Binding-site contacts:
Ligand atom C2 contacts residue ASN12 of chain 30.L at 3.2 Å.
Ligand atom O7 contacts residue ASN12 of chain 30.L at 3.7 Å.
Ligand atom O5 contacts residue ASN12 of chain 30.L at 2.6 Å (h-bond).
Ligand atom C7 contacts residue ASN12 of chain 30.L at 3.9 Å.
Ligand atom C1 contacts residue ASN12 of chain 30.L at 2.1 Å.
Ligand atom N2 contacts residue ASN12 of chain 30.L at 3.8 Å.
Ligand atom C5 contacts residue ASN12 of chain 30.L at 4.0 Å.

Sequence of chain 30.L:
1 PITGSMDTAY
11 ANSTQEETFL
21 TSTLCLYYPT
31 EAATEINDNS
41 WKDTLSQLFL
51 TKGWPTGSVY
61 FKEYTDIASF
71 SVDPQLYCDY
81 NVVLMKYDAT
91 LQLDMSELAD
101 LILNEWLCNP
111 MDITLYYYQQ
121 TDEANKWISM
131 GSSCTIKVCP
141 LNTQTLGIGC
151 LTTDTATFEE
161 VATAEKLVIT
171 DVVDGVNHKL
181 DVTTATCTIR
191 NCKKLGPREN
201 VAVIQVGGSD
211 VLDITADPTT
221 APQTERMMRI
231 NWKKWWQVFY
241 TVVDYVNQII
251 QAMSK

The small molecule below binds the protein below.
Small molecule (SMILES): CC(=O)N[C@H]1[C@H](O[C@H]2[C@H](O)[C@@H](NC(C)=O)CO[C@@H]2CO)O[C@H](CO)[C@@H](O)[C@@H]1O